Sequence of chain 1.A:
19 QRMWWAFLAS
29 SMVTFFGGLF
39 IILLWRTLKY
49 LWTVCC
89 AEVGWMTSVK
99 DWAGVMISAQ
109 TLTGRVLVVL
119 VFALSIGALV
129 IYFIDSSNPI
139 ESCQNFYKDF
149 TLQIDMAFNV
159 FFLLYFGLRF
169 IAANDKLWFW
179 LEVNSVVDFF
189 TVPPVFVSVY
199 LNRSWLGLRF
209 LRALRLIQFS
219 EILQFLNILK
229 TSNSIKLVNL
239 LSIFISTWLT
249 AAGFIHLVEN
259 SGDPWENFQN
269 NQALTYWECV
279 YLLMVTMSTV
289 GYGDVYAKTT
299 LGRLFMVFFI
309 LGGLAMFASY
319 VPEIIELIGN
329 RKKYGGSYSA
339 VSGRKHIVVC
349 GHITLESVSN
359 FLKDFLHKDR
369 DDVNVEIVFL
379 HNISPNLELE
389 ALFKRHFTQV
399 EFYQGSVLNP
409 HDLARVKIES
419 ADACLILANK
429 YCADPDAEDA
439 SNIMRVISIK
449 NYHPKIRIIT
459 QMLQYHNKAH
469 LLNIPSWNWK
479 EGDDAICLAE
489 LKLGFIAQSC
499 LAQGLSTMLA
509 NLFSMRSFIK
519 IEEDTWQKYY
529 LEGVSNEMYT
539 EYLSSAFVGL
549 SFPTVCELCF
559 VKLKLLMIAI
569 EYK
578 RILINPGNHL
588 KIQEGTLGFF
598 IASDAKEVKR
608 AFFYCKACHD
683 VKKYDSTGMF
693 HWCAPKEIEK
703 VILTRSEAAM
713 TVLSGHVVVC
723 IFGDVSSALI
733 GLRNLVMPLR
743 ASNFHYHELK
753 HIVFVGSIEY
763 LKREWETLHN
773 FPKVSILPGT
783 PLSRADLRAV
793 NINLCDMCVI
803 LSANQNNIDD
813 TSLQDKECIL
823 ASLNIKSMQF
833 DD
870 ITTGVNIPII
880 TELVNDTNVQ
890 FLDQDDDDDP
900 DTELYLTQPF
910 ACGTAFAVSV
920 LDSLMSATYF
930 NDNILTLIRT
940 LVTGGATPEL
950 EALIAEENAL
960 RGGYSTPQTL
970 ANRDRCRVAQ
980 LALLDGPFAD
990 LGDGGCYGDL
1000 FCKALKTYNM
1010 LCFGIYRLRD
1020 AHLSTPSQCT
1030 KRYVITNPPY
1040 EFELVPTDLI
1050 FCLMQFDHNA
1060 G

This small molecule binds to this protein.
Small molecule (SMILES): CC(C)CCC[C@@H](C)[C@H]1CC[C@H]2[C@@H]3CC=C4C[C@@H](O)CC[C@]4(C)[C@H]3CC[C@]12C

Binding-site contacts:
Ligand atom C4 contacts residue LEU41 of chain 1.A at 4.5 Å (hydrophobic).
Ligand atom C19 contacts residue LEU175 of chain 1.A at 4.5 Å (hydrophobic).
Ligand atom C2 contacts residue TRP176 of chain 1.A at 4.4 Å (hydrophobic).
Ligand atom C19 contacts residue LEU179 of chain 1.A at 3.7 Å (hydrophobic).
Ligand atom C18 contacts residue LEU37 of chain 1.A at 3.7 Å (hydrophobic).
Ligand atom C6 contacts residue LEU41 of chain 1.A at 4.4 Å (hydrophobic).